Binding-site contacts:
Ligand atom N7 contacts residue ARG62 of chain 1.D at 3.5 Å (salt-bridge).
Ligand atom C3' contacts residue TYR44 of chain 1.D at 3.5 Å (hydrophobic).
Ligand atom O3B contacts residue SER15 of chain 1.D at 3.5 Å (h-bond).
Ligand atom O3G contacts residue ALA12 of chain 1.D at 3.1 Å (h-bond).
Ligand atom C5' contacts residue ARG79 of chain 1.D at 3.3 Å.
Ligand atom O2G contacts residue GLY11 of chain 1.D at 3.1 Å (h-bond).
Ligand atom O3G contacts residue GLY13 of chain 1.D at 2.8 Å (h-bond).
Ligand atom O1G contacts residue GLY13 of chain 1.D at 3.4 Å.
Ligand atom O3G contacts residue LYS14 of chain 1.D at 2.8 Å (salt-bridge).
Ligand atom O1B contacts residue MG1 of chain 1.N at 2.3 Å.
Ligand atom O1A contacts residue VAL10 of chain 1.D at 3.5 Å.
Ligand atom O1G contacts residue LYS14 of chain 1.D at 3.0 Å (salt-bridge).
Ligand atom O5' contacts residue GLU32 of chain 1.D at 3.4 Å (salt-bridge).
Ligand atom N1 contacts residue PHE87 of chain 1.D at 3.4 Å.
Ligand atom O3B contacts residue LYS14 of chain 1.D at 3.4 Å.
Ligand atom N6 contacts residue GLN55 of chain 1.D at 3.0 Å (h-bond).
Ligand atom C2' contacts residue VAL10 of chain 1.D at 3.4 Å (hydrophobic).
Ligand atom O3A contacts residue LYS14 of chain 1.D at 3.2 Å (salt-bridge).
Ligand atom C2 contacts residue TYR43 of chain 1.D at 3.3 Å (hydrophobic).
Ligand atom O1G contacts residue SER15 of chain 1.D at 2.8 Å (h-bond).
Ligand atom O1A contacts residue ARG79 of chain 1.D at 2.3 Å (salt-bridge).
Ligand atom PG contacts residue MG1 of chain 1.N at 3.5 Å.
Ligand atom O2B contacts residue ASP78 of chain 1.D at 2.7 Å (salt-bridge).
Ligand atom PA contacts residue ARG79 of chain 1.D at 3.4 Å.
Ligand atom C2' contacts residue TYR44 of chain 1.D at 3.2 Å (hydrophobic).
Ligand atom C6 contacts residue GLN55 of chain 1.D at 3.5 Å.
Ligand atom PG contacts residue LYS14 of chain 1.D at 3.4 Å.
Ligand atom O4' contacts residue PHE40 of chain 1.D at 3.5 Å.
Ligand atom N6 contacts residue ASP84 of chain 1.D at 2.7 Å (salt-bridge).
Ligand atom O1A contacts residue LYS14 of chain 1.D at 3.1 Å (salt-bridge).
Ligand atom O2A contacts residue MG1 of chain 1.N at 2.2 Å.
Ligand atom C6 contacts residue PHE87 of chain 1.D at 3.4 Å (hydrophobic).
Ligand atom O2A contacts residue VAL10 of chain 1.D at 3.3 Å.
Ligand atom PB contacts residue MG1 of chain 1.N at 3.5 Å.
Ligand atom O2G contacts residue MG1 of chain 1.N at 2.1 Å.
Ligand atom N1 contacts residue GLN55 of chain 1.D at 3.1 Å (h-bond).
Ligand atom O3' contacts residue TYR44 of chain 1.D at 2.6 Å (h-bond).
Ligand atom PA contacts residue MG1 of chain 1.N at 3.5 Å.
Ligand atom C5' contacts residue GLU32 of chain 1.D at 3.3 Å.
Ligand atom O3' contacts residue GLU151 of chain 1.D at 2.7 Å (salt-bridge).

Sequence of chain 1.D:
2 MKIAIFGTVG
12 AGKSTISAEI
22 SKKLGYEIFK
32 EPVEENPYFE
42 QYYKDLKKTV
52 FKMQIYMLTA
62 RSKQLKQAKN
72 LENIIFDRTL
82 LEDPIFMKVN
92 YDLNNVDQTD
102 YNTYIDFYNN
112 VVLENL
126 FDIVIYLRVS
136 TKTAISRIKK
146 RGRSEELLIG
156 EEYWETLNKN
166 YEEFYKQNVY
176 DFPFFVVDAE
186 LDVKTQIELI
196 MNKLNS

This protein binds this small molecule.
Small molecule (SMILES): Nc1ncnc2c1ncn2[C@H]1C[C@H](O)[C@@H](CO[P](=O)(O)O[P](=O)(O)OP(=O)(O)O)O1